Binding-site contacts:
Ligand atom C2 contacts residue TYR37 of chain 1.A at 3.4 Å (hydrophobic).
Ligand atom C8 contacts residue ASP99 of chain 1.B at 3.7 Å.
Ligand atom O24 contacts residue GLY104 of chain 1.B at 3.5 Å (h-bond).
Ligand atom C20 contacts residue HIS105 of chain 1.B at 3.3 Å.
Ligand atom O24 contacts residue TYR50 of chain 1.A at 3.0 Å (h-bond).
Ligand atom C19 contacts residue TYR50 of chain 1.A at 3.4 Å (hydrophobic).
Ligand atom C20 contacts residue TYR50 of chain 1.A at 3.8 Å (hydrophobic).
Ligand atom C13 contacts residue PRO100 of chain 1.B at 3.4 Å (hydrophobic).
Ligand atom C5 contacts residue TYR92 of chain 1.A at 3.7 Å (hydrophobic).
Ligand atom C7 contacts residue ASP99 of chain 1.B at 3.5 Å.
Ligand atom C6 contacts residue ASP99 of chain 1.B at 3.5 Å.
Ligand atom O23 contacts residue TYR50 of chain 1.A at 3.5 Å.
Ligand atom C22 contacts residue TYR50 of chain 1.A at 3.4 Å (hydrophobic).
Ligand atom C9 contacts residue TYR37 of chain 1.A at 3.8 Å (hydrophobic).
Ligand atom C7 contacts residue ALA97 of chain 1.B at 3.7 Å (hydrophobic).
Ligand atom C20 contacts residue GLY106 of chain 1.B at 3.7 Å.
Ligand atom C15 contacts residue TYR92 of chain 1.A at 3.7 Å (hydrophobic).
Ligand atom C21 contacts residue HIS105 of chain 1.B at 3.6 Å.
Ligand atom C4 contacts residue HIS90 of chain 1.A at 3.8 Å.
Ligand atom N16 contacts residue PRO100 of chain 1.B at 3.3 Å.
Ligand atom C11 contacts residue TYR37 of chain 1.A at 3.7 Å (hydrophobic).
Ligand atom O18 contacts residue LEU47 of chain 1.A at 3.1 Å.
Ligand atom C13 contacts residue HIS35 of chain 1.A at 3.7 Å.
Ligand atom C14 contacts residue PRO100 of chain 1.B at 3.6 Å (hydrophobic).
Ligand atom C5 contacts residue HIS35 of chain 1.B at 3.5 Å.
Ligand atom C7 contacts residue HIS35 of chain 1.B at 3.7 Å.
Ligand atom O18 contacts residue TYR50 of chain 1.A at 3.5 Å.
Ligand atom C17 contacts residue PRO100 of chain 1.B at 3.6 Å (hydrophobic).
Ligand atom C2 contacts residue ASP107 of chain 1.B at 3.7 Å.
Ligand atom C21 contacts residue TYR50 of chain 1.A at 3.6 Å (hydrophobic).
Ligand atom C10 contacts residue HIS35 of chain 1.A at 3.7 Å.
Ligand atom C8 contacts residue TYR37 of chain 1.A at 3.8 Å (hydrophobic).
Ligand atom C8 contacts residue ASP107 of chain 1.B at 3.4 Å.
Ligand atom C22 contacts residue GLY104 of chain 1.B at 3.6 Å.
Ligand atom C15 contacts residue HIS35 of chain 1.A at 3.7 Å.
Ligand atom C6 contacts residue TYR92 of chain 1.A at 3.5 Å (hydrophobic).
Ligand atom C19 contacts residue HIS105 of chain 1.B at 3.8 Å.
Ligand atom C11 contacts residue ASP107 of chain 1.B at 3.8 Å.
Ligand atom O18 contacts residue GLY106 of chain 1.B at 3.5 Å.
Ligand atom N1 contacts residue ASP99 of chain 1.B at 3.7 Å.

This small molecule binds to this protein.
Small molecule (SMILES): C[N+]1(CCc2ccc(NC(=O)CCCC(=O)O)cc2)CCCCC1

Sequence of chain 1.A:
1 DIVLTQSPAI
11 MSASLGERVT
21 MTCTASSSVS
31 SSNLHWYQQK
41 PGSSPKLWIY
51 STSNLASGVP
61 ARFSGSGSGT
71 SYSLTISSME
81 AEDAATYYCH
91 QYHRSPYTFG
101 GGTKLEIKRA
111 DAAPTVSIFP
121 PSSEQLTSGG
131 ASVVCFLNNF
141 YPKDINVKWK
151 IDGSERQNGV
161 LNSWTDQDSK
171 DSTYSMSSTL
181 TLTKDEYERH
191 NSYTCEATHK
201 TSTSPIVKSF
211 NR

Sequence of chain 1.B:
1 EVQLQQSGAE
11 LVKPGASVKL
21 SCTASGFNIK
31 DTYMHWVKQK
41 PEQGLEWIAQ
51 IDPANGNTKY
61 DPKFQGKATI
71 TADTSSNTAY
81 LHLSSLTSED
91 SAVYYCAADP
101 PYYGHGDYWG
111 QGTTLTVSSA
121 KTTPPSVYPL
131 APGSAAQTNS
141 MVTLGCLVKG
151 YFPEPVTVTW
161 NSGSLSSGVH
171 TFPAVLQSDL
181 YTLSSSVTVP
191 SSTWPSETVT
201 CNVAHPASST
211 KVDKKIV